Sequence of chain 1.B:
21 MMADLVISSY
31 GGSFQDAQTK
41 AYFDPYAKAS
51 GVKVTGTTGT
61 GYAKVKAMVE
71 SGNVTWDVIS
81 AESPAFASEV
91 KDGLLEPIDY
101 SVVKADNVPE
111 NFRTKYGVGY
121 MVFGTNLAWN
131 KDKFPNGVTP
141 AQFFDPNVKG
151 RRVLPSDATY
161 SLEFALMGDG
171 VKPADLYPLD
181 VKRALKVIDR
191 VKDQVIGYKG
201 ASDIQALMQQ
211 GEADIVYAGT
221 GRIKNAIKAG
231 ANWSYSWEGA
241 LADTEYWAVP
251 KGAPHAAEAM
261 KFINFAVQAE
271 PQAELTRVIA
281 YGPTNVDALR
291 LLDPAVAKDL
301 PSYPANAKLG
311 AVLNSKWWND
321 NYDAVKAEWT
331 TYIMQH

This small molecule binds to this protein.
Small molecule (SMILES): O=C(O)[C@@H]1C=CC(=O)N1C[C@@H](O)[C@@H](O)[C@H](O)[C@H](O)CO

Binding-site contacts:
Ligand atom OAS contacts residue THR159 of chain 1.B at 3.4 Å (h-bond).
Ligand atom OAR contacts residue TYR30 of chain 1.B at 3.5 Å.
Ligand atom C contacts residue ARG222 of chain 1.B at 3.4 Å.
Ligand atom CAB contacts residue GLU245 of chain 1.B at 3.5 Å.
Ligand atom C contacts residue TYR281 of chain 1.B at 3.6 Å (hydrophobic).
Ligand atom OXT contacts residue ARG222 of chain 1.B at 2.7 Å (salt-bridge).
Ligand atom CAC contacts residue PHE123 of chain 1.B at 3.7 Å (hydrophobic).
Ligand atom OAQ contacts residue ALA201 of chain 1.B at 3.2 Å (h-bond).
Ligand atom CAL contacts residue GLU82 of chain 1.B at 3.5 Å.
Ligand atom C contacts residue ALA201 of chain 1.B at 3.8 Å (hydrophobic).
Ligand atom OAM contacts residue GLU82 of chain 1.B at 3.0 Å (salt-bridge).
Ligand atom OXT contacts residue PHE34 of chain 1.B at 3.5 Å.
Ligand atom O contacts residue PHE34 of chain 1.B at 3.5 Å.
Ligand atom OAM contacts residue PHE123 of chain 1.B at 3.6 Å.
Ligand atom CB contacts residue MET121 of chain 1.B at 3.8 Å (hydrophobic).
Ligand atom OAS contacts residue ASP157 of chain 1.B at 3.7 Å.
Ligand atom OAT contacts residue PRO155 of chain 1.B at 3.4 Å.
Ligand atom CAB contacts residue PHE123 of chain 1.B at 3.7 Å (hydrophobic).
Ligand atom CAB contacts residue TYR30 of chain 1.B at 3.8 Å (hydrophobic).
Ligand atom OAP contacts residue PHE123 of chain 1.B at 3.8 Å.
Ligand atom CB contacts residue TYR281 of chain 1.B at 3.6 Å (hydrophobic).
Ligand atom CAL contacts residue SER156 of chain 1.B at 3.4 Å.
Ligand atom OAM contacts residue GLU245 of chain 1.B at 2.8 Å (salt-bridge).
Ligand atom CA contacts residue TYR281 of chain 1.B at 3.6 Å (hydrophobic).
Ligand atom OXT contacts residue TYR281 of chain 1.B at 2.7 Å (h-bond).
Ligand atom CAC contacts residue MET121 of chain 1.B at 3.7 Å (hydrophobic).
Ligand atom CAH contacts residue GLU82 of chain 1.B at 3.6 Å.
Ligand atom CAC contacts residue GLU245 of chain 1.B at 3.4 Å.
Ligand atom CAG contacts residue TYR30 of chain 1.B at 3.9 Å (hydrophobic).
Ligand atom OAS contacts residue GLU82 of chain 1.B at 2.7 Å (salt-bridge).
Ligand atom C contacts residue PHE34 of chain 1.B at 3.9 Å (hydrophobic).
Ligand atom CAK contacts residue SER156 of chain 1.B at 3.6 Å.
Ligand atom CAG contacts residue GLU82 of chain 1.B at 3.8 Å.
Ligand atom OAM contacts residue TYR30 of chain 1.B at 3.1 Å.
Ligand atom CAJ contacts residue GLU82 of chain 1.B at 3.2 Å.
Ligand atom OAT contacts residue SER156 of chain 1.B at 3.8 Å.
Ligand atom O contacts residue TYR30 of chain 1.B at 3.4 Å.
Ligand atom OAR contacts residue GLU82 of chain 1.B at 2.7 Å (salt-bridge).
Ligand atom O contacts residue ARG222 of chain 1.B at 2.8 Å (salt-bridge).
Ligand atom O contacts residue ALA201 of chain 1.B at 3.6 Å.